A small-molecule ligand and the protein it binds are described below.
Small molecule (SMILES): CC[C@H](C)[C@H](NC(=O)[C@H](CO)NC(=O)[C@H](CCCN=C(N)N)NC(=O)[C@@H](NC(=O)[C@@H]1CCCN1C(=O)[C@@H]1CCCN1C(=O)[C@H](C)N)C(C)C)C(=O)N[C@H](C=O)Cc1ccc(O)cc1

Binding-site contacts:
Ligand atom CD1 contacts residue TYR94 of chain 4.V at 3.5 Å (hydrophobic).
Ligand atom C contacts residue LEU286 of chain 4.V at 3.8 Å (hydrophobic).
Ligand atom O contacts residue LEU286 of chain 4.V at 3.2 Å.
Ligand atom CG2 contacts residue GLU236 of chain 4.V at 3.3 Å.
Ligand atom C contacts residue THR235 of chain 4.V at 3.6 Å.
Ligand atom CB contacts residue ASP233 of chain 4.V at 3.0 Å.
Ligand atom CG contacts residue ASP233 of chain 4.V at 3.0 Å.
Ligand atom O contacts residue THR235 of chain 4.V at 3.0 Å (h-bond).
Ligand atom CG1 contacts residue TYR94 of chain 4.V at 3.8 Å (hydrophobic).
Ligand atom C contacts residue TYR94 of chain 4.V at 4.0 Å (hydrophobic).
Ligand atom CG contacts residue LYS234 of chain 4.V at 3.3 Å.
Ligand atom O contacts residue THR235 of chain 4.V at 3.1 Å (h-bond).
Ligand atom N contacts residue THR235 of chain 4.V at 3.5 Å (h-bond).
Ligand atom C contacts residue THR235 of chain 4.V at 3.6 Å.
Ligand atom C contacts residue ASN227 of chain 4.V at 3.5 Å.
Ligand atom O contacts residue ASN281 of chain 4.V at 2.6 Å (h-bond).
Ligand atom CG2 contacts residue HIS277 of chain 4.V at 3.3 Å.
Ligand atom C contacts residue ASN281 of chain 4.V at 3.8 Å.
Ligand atom CA contacts residue THR235 of chain 4.V at 3.6 Å.
Ligand atom N contacts residue THR235 of chain 4.V at 3.9 Å.
Ligand atom CG2 contacts residue PHE278 of chain 4.V at 3.7 Å (hydrophobic).
Ligand atom O contacts residue HIS277 of chain 4.V at 3.4 Å.
Ligand atom O contacts residue TYR94 of chain 4.V at 2.9 Å.
Ligand atom CG2 contacts residue ASN281 of chain 4.V at 3.6 Å.
Ligand atom CD contacts residue HIS277 of chain 4.V at 3.9 Å.
Ligand atom CB contacts residue LEU286 of chain 4.V at 3.9 Å (hydrophobic).
Ligand atom CA contacts residue ASN227 of chain 4.V at 3.7 Å.
Ligand atom O contacts residue ASN227 of chain 4.V at 3.6 Å.
Ligand atom CG1 contacts residue VAL280 of chain 4.V at 4.0 Å (hydrophobic).
Ligand atom CG contacts residue TYR273 of chain 4.V at 3.6 Å (hydrophobic).
Ligand atom N contacts residue TYR273 of chain 4.V at 3.9 Å.
Ligand atom CB contacts residue TYR238 of chain 4.V at 3.6 Å (hydrophobic).
Ligand atom CG contacts residue HIS277 of chain 4.V at 3.8 Å.
Ligand atom CD1 contacts residue TYR91 of chain 4.V at 3.9 Å (hydrophobic).
Ligand atom N contacts residue ASN227 of chain 4.V at 3.0 Å (h-bond).
Ligand atom O contacts residue LYS234 of chain 4.V at 3.6 Å.
Ligand atom CG2 contacts residue LEU286 of chain 4.V at 3.7 Å (hydrophobic).
Ligand atom CB contacts residue HIS277 of chain 4.V at 3.7 Å.
Ligand atom C contacts residue THR235 of chain 4.V at 3.6 Å.
Ligand atom CD contacts residue TYR273 of chain 4.V at 3.3 Å (hydrophobic).

Sequence of chain 4.V:
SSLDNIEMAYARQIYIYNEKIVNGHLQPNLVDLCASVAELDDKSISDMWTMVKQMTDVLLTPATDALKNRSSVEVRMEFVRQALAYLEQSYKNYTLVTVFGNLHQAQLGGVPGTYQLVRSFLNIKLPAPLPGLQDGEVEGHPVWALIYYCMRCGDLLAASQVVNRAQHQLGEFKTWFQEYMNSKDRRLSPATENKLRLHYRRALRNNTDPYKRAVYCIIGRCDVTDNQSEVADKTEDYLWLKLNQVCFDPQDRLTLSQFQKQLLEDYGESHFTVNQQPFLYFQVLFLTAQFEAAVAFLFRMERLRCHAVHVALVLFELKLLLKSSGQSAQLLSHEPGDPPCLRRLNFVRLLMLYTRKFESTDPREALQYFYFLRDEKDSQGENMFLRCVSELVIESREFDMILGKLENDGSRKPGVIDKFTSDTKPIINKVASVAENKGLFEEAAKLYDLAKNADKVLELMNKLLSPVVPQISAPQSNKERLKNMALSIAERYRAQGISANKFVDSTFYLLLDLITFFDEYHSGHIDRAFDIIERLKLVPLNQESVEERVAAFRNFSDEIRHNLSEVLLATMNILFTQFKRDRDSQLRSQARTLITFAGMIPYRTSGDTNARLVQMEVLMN